Binding-site contacts:
Ligand atom N5 contacts residue TYR247 of chain 1.D at 2.4 Å (h-bond).
Ligand atom C21 contacts residue MET267 of chain 1.D at 3.4 Å (hydrophobic).
Ligand atom C3 contacts residue PHE283 of chain 1.D at 3.5 Å (hydrophobic).
Ligand atom C16 contacts residue PHE283 of chain 1.D at 3.5 Å (hydrophobic).
Ligand atom C23 contacts residue ILE246 of chain 1.D at 3.5 Å (hydrophobic).
Ligand atom C22 contacts residue VAL232 of chain 1.D at 3.5 Å (hydrophobic).
Ligand atom C26 contacts residue TYR247 of chain 1.D at 3.6 Å (hydrophobic).
Ligand atom C27 contacts residue GLY279 of chain 1.D at 3.7 Å.
Ligand atom C30 contacts residue LYS272 of chain 1.D at 3.5 Å.
Ligand atom C18 contacts residue MET267 of chain 1.D at 3.6 Å (hydrophobic).
Ligand atom C2 contacts residue MET267 of chain 1.D at 3.3 Å (hydrophobic).
Ligand atom C30 contacts residue PRO266 of chain 1.D at 3.6 Å (hydrophobic).
Ligand atom C29 contacts residue LYS272 of chain 1.D at 3.7 Å.
Ligand atom C16 contacts residue MET267 of chain 1.D at 3.5 Å (hydrophobic).
Ligand atom C29 contacts residue VAL276 of chain 1.D at 3.6 Å (hydrophobic).
Ligand atom C8 contacts residue PHE283 of chain 1.D at 3.3 Å (hydrophobic).
Ligand atom C9 contacts residue TYR247 of chain 1.D at 3.6 Å (hydrophobic).
Ligand atom N15 contacts residue PHE283 of chain 1.D at 3.1 Å.
Ligand atom C29 contacts residue PRO266 of chain 1.D at 3.6 Å (hydrophobic).
Ligand atom C11 contacts residue PHE283 of chain 1.D at 3.6 Å (hydrophobic).
Ligand atom C2 contacts residue TYR247 of chain 1.D at 3.2 Å (hydrophobic).
Ligand atom N5 contacts residue GLY279 of chain 1.D at 3.6 Å.
Ligand atom N6 contacts residue MET267 of chain 1.D at 3.5 Å (h-bond).
Ligand atom C26 contacts residue MET267 of chain 1.D at 3.4 Å (hydrophobic).
Ligand atom N4 contacts residue MET267 of chain 1.D at 3.2 Å (h-bond).
Ligand atom N4 contacts residue TYR247 of chain 1.D at 3.4 Å (h-bond).
Ligand atom C30 contacts residue GLU275 of chain 1.D at 3.3 Å.
Ligand atom C11 contacts residue MET267 of chain 1.D at 3.2 Å (hydrophobic).
Ligand atom N5 contacts residue MET267 of chain 1.D at 3.5 Å.
Ligand atom C13 contacts residue GLY279 of chain 1.D at 3.6 Å.
Ligand atom O19 contacts residue GLN280 of chain 1.D at 3.6 Å.
Ligand atom C9 contacts residue GLY279 of chain 1.D at 3.2 Å.
Ligand atom C13 contacts residue MET267 of chain 1.D at 3.4 Å (hydrophobic).
Ligand atom C22 contacts residue ILE246 of chain 1.D at 3.5 Å (hydrophobic).
Ligand atom C28 contacts residue PRO266 of chain 1.D at 3.6 Å (hydrophobic).
Ligand atom N6 contacts residue GLY279 of chain 1.D at 3.6 Å.
Ligand atom C9 contacts residue MET267 of chain 1.D at 3.4 Å (hydrophobic).
Ligand atom C21 contacts residue GLY279 of chain 1.D at 3.5 Å.
Ligand atom C22 contacts residue SER231 of chain 1.D at 3.0 Å.
Ligand atom O20 contacts residue PHE283 of chain 1.D at 3.6 Å.

A small-molecule ligand and the protein it binds are described below.
Small molecule (SMILES): CN1NCC(C(=O)Nc2cc[n+]3c(n2)NC(c2ccccc2)C3)=C1C(=O)N1CCC1

Sequence of chain 1.D:
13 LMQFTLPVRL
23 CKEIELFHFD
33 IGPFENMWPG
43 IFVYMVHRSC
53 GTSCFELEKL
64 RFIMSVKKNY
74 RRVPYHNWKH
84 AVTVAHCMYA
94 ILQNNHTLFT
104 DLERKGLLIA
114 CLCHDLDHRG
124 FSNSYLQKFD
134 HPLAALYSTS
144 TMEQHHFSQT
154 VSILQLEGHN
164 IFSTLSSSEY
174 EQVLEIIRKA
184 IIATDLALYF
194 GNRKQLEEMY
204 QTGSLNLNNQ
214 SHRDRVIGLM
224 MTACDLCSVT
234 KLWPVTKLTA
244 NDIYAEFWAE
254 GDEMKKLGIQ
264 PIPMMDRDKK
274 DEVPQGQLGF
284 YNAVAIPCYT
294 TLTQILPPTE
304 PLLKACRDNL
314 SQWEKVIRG